Sequence of chain 1.B:
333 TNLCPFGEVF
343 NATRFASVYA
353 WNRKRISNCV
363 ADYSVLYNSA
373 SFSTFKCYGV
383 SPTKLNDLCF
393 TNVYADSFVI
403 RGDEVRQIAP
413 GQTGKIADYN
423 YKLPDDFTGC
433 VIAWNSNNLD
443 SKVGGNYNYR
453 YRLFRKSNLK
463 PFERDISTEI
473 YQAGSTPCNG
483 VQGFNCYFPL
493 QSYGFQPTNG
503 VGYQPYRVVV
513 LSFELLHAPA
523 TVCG

The protein below binds the small molecule below.
Small molecule (SMILES): CC(=O)N[C@@H]1[C@@H](O)[C@H](O)[C@@H](CO)O[C@H]1O

Binding-site contacts:
Ligand atom C8 contacts residue PHE342 of chain 1.B at 3.5 Å (hydrophobic).
Ligand atom C2 contacts residue ASN343 of chain 1.B at 2.5 Å.
Ligand atom C4 contacts residue ASN343 of chain 1.B at 4.2 Å.
Ligand atom O7 contacts residue GLY339 of chain 1.B at 4.1 Å.
Ligand atom C1 contacts residue ASN343 of chain 1.B at 1.4 Å.
Ligand atom C7 contacts residue PHE338 of chain 1.B at 4.2 Å (hydrophobic).
Ligand atom N2 contacts residue ASN343 of chain 1.B at 2.9 Å (h-bond).
Ligand atom C8 contacts residue PHE338 of chain 1.B at 3.2 Å (hydrophobic).
Ligand atom C8 contacts residue GLY339 of chain 1.B at 3.8 Å.
Ligand atom C7 contacts residue GLY339 of chain 1.B at 3.9 Å.
Ligand atom C7 contacts residue ASN343 of chain 1.B at 4.0 Å.
Ligand atom N2 contacts residue GLY339 of chain 1.B at 4.4 Å.
Ligand atom C3 contacts residue ASN343 of chain 1.B at 3.8 Å.
Ligand atom C5 contacts residue ASN343 of chain 1.B at 3.7 Å.
Ligand atom O5 contacts residue ASN343 of chain 1.B at 2.4 Å (h-bond).